Sequence of chain 1.B:
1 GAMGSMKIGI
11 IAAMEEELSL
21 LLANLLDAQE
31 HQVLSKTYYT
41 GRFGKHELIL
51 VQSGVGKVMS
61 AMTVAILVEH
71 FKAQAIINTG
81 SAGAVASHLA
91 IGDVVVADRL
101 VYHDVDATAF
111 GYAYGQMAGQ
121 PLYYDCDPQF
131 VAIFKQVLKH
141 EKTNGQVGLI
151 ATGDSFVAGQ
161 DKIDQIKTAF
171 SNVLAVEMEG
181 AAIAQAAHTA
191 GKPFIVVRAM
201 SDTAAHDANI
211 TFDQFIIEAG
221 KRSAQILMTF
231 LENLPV

This protein binds this small molecule.
Small molecule (SMILES): CSC[C@H]1O[C@@H](n2cnc3c(N)ncnc32)[C@H](O)[C@@H]1O

Binding-site contacts:
Ligand atom C4' contacts residue MET14 of chain 1.B at 3.5 Å (hydrophobic).
Ligand atom O3' contacts residue ALA13 of chain 1.B at 3.4 Å.
Ligand atom N6 contacts residue VAL157 of chain 1.B at 3.1 Å (h-bond).
Ligand atom O4' contacts residue MET14 of chain 1.B at 3.4 Å.
Ligand atom S5' contacts residue MET178 of chain 1.B at 3.5 Å (h-bond).
Ligand atom N6 contacts residue GLY83 of chain 1.B at 3.7 Å.
Ligand atom N6 contacts residue ASP202 of chain 1.B at 3.0 Å (salt-bridge).
Ligand atom C8 contacts residue SER201 of chain 1.B at 3.5 Å.
Ligand atom O4' contacts residue PHE212 of chain 1.B at 3.4 Å.
Ligand atom C8 contacts residue ALA82 of chain 1.B at 3.5 Å (hydrophobic).
Ligand atom C8 contacts residue SER81 of chain 1.B at 3.3 Å.
Ligand atom C2 contacts residue PHE156 of chain 1.B at 3.5 Å (hydrophobic).
Ligand atom N1 contacts residue PHE156 of chain 1.B at 3.5 Å.
Ligand atom C5 contacts residue PHE156 of chain 1.B at 3.4 Å (hydrophobic).
Ligand atom O4' contacts residue SER81 of chain 1.B at 3.3 Å (h-bond).
Ligand atom O2' contacts residue MET178 of chain 1.B at 2.8 Å (h-bond).
Ligand atom N7 contacts residue ASP202 of chain 1.B at 3.2 Å (salt-bridge).
Ligand atom N3 contacts residue MET178 of chain 1.B at 3.5 Å.
Ligand atom N7 contacts residue GLY83 of chain 1.B at 3.4 Å (h-bond).
Ligand atom C5 contacts residue GLY83 of chain 1.B at 3.6 Å.
Ligand atom N7 contacts residue PHE156 of chain 1.B at 3.7 Å.
Ligand atom C5' contacts residue PHE156 of chain 1.B at 3.7 Å (hydrophobic).
Ligand atom C6 contacts residue PHE156 of chain 1.B at 3.4 Å (hydrophobic).
Ligand atom CS contacts residue PHE110 of chain 1.A at 3.5 Å (hydrophobic).
Ligand atom C2 contacts residue VAL157 of chain 1.B at 3.5 Å (hydrophobic).
Ligand atom N7 contacts residue SER201 of chain 1.B at 3.4 Å (h-bond).
Ligand atom N3 contacts residue GLU177 of chain 1.B at 3.4 Å.
Ligand atom C2 contacts residue SER155 of chain 1.B at 3.5 Å.
Ligand atom O2' contacts residue GLU179 of chain 1.B at 2.7 Å (salt-bridge).
Ligand atom O2' contacts residue GLU177 of chain 1.B at 3.3 Å.
Ligand atom N1 contacts residue VAL157 of chain 1.B at 2.9 Å (h-bond).
Ligand atom C1' contacts residue SER81 of chain 1.B at 3.4 Å.
Ligand atom N7 contacts residue ALA82 of chain 1.B at 3.4 Å.
Ligand atom O2' contacts residue ARG198 of chain 1.B at 3.5 Å (salt-bridge).
Ligand atom N6 contacts residue PHE156 of chain 1.B at 3.5 Å.
Ligand atom C2' contacts residue MET178 of chain 1.B at 3.6 Å (hydrophobic).
Ligand atom O3' contacts residue VAL55 of chain 1.B at 3.7 Å.
Ligand atom C3' contacts residue GLU179 of chain 1.B at 3.4 Å.
Ligand atom O3' contacts residue GLU179 of chain 1.B at 2.7 Å (salt-bridge).
Ligand atom C5' contacts residue MET178 of chain 1.B at 3.6 Å (hydrophobic).

Sequence of chain 1.A:
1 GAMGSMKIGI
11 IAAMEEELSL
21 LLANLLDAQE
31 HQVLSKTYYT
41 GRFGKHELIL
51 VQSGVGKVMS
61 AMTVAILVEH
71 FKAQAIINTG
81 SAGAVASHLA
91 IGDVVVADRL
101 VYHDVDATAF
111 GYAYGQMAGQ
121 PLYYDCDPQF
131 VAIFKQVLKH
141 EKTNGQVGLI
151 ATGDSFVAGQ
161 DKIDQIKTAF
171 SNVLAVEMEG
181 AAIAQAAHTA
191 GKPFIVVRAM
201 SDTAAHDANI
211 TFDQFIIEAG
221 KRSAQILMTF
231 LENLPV